Binding-site contacts:
Ligand atom C5 contacts residue ASN709 of chain 1.B at 3.6 Å.
Ligand atom N2 contacts residue ASN709 of chain 1.B at 2.9 Å (h-bond).
Ligand atom C7 contacts residue ASN709 of chain 1.B at 2.9 Å.
Ligand atom C4 contacts residue ASN709 of chain 1.B at 4.2 Å.
Ligand atom C1 contacts residue ASP796 of chain 1.C at 3.6 Å.
Ligand atom C3 contacts residue ASN709 of chain 1.B at 3.8 Å.
Ligand atom C8 contacts residue GLY1131 of chain 1.B at 3.5 Å.
Ligand atom C8 contacts residue ASN709 of chain 1.B at 4.2 Å.
Ligand atom C2 contacts residue ASN709 of chain 1.B at 2.4 Å.
Ligand atom O7 contacts residue ASN709 of chain 1.B at 2.5 Å (h-bond).
Ligand atom O5 contacts residue ASP796 of chain 1.C at 3.0 Å (salt-bridge).
Ligand atom C5 contacts residue ASP796 of chain 1.C at 4.3 Å.
Ligand atom C6 contacts residue ASP796 of chain 1.C at 4.4 Å.
Ligand atom O5 contacts residue ASN709 of chain 1.B at 2.3 Å (h-bond).
Ligand atom C1 contacts residue ASN709 of chain 1.B at 1.4 Å.

A small-molecule ligand and the protein it binds are described below.
Small molecule (SMILES): CC(=O)N[C@@H]1[C@@H](O)[C@H](O)[C@@H](CO)O[C@H]1O

Sequence of chain 1.B:
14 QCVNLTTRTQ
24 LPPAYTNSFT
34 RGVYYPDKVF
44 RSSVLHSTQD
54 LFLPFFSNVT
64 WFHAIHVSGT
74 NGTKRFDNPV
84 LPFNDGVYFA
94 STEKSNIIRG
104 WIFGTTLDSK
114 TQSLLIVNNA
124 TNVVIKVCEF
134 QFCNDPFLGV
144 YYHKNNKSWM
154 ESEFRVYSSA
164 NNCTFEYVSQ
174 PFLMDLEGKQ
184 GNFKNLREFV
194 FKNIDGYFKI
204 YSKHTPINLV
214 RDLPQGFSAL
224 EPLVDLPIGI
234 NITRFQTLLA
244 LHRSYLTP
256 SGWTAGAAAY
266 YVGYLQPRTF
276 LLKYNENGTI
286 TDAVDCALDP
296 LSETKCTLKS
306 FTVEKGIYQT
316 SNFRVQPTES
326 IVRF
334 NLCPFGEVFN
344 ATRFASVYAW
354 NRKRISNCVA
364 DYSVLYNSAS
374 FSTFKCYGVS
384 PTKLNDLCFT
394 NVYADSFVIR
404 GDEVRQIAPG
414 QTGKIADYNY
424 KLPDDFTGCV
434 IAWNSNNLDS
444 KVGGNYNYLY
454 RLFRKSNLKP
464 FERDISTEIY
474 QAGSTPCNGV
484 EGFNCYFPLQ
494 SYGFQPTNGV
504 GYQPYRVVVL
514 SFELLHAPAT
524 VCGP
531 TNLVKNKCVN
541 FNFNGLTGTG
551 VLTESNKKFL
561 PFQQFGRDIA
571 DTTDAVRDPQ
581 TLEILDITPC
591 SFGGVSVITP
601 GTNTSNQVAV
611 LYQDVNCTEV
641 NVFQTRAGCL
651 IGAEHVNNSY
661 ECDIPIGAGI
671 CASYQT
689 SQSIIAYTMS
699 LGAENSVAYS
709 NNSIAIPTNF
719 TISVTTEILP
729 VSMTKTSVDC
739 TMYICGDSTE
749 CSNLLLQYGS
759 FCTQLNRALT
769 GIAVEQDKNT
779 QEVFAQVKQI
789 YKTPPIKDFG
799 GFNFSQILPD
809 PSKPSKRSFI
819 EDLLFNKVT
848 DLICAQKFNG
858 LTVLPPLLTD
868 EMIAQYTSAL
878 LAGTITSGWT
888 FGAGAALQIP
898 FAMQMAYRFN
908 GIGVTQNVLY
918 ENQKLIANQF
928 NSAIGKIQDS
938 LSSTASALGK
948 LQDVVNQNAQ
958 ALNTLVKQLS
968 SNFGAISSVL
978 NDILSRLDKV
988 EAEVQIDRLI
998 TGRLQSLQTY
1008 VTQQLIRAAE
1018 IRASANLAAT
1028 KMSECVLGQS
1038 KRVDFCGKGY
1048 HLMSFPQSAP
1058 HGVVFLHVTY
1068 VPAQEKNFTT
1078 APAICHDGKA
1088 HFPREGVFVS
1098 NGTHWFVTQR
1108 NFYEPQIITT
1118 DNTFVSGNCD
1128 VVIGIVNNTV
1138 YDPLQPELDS

Sequence of chain 1.C:
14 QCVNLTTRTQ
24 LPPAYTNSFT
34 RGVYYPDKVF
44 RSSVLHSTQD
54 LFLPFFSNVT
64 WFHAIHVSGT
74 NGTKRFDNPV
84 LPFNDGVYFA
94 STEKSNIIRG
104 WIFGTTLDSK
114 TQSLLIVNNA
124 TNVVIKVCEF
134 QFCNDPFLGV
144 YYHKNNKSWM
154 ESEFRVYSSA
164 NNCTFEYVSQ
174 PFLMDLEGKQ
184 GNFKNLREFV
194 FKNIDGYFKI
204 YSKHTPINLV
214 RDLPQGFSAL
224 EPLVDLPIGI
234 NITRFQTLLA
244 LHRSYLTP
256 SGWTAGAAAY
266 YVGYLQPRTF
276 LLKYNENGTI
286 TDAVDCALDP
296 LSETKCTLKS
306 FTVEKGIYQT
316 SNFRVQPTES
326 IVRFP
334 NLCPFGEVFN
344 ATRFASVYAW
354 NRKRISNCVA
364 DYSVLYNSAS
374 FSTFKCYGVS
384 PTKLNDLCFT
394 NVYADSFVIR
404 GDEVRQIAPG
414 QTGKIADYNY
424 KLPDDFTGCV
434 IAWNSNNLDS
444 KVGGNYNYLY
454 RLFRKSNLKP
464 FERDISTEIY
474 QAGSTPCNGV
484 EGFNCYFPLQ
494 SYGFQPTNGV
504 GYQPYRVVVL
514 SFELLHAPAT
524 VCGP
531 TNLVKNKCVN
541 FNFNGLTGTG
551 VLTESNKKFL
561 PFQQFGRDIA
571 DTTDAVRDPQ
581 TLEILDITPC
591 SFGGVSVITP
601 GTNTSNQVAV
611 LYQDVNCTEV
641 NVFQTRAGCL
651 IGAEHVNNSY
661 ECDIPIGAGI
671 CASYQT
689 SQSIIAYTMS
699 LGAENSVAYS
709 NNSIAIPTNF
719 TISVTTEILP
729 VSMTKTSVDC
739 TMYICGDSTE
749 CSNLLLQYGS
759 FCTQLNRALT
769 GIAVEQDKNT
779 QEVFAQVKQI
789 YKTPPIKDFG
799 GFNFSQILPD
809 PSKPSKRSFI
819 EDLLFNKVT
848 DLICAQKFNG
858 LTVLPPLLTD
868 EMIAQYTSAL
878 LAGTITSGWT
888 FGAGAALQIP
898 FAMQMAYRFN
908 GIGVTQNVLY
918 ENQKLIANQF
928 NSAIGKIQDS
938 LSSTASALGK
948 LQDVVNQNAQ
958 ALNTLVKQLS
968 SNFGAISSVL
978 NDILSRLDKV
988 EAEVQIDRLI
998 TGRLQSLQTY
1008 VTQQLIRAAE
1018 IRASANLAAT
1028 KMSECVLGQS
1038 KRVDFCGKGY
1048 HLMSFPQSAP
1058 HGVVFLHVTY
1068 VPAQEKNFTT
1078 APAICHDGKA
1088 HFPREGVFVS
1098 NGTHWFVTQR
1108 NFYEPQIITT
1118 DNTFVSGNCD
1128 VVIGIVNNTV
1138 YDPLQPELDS